The small molecule below binds the protein below.
Small molecule (SMILES): CC[C@H](C)[C@H](N)C(=O)N[C@@H](CO)C(=O)N[C@@H](CCC(=O)O)C(=O)N[C@H](C=O)C(C)C

Sequence of chain 1.E:
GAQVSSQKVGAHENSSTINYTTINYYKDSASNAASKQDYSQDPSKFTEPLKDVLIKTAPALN

Binding-site contacts:
Ligand atom OG contacts residue GLN3 of chain 1.E at 3.3 Å (h-bond).
Ligand atom CG2 contacts residue SER5 of chain 1.E at 3.2 Å.
Ligand atom CA contacts residue VAL4 of chain 1.E at 4.0 Å (hydrophobic).
Ligand atom N contacts residue VAL4 of chain 1.E at 4.1 Å.
Ligand atom CA contacts residue ALA2 of chain 1.E at 3.4 Å (hydrophobic).
Ligand atom CG1 contacts residue GLN3 of chain 1.E at 3.0 Å.
Ligand atom OE2 contacts residue VAL4 of chain 1.E at 3.6 Å.
Ligand atom C contacts residue VAL4 of chain 1.E at 3.5 Å (hydrophobic).
Ligand atom O contacts residue VAL4 of chain 1.E at 4.2 Å.
Ligand atom N contacts residue ALA2 of chain 1.E at 4.3 Å.
Ligand atom N contacts residue GLN3 of chain 1.E at 4.5 Å.
Ligand atom CB contacts residue VAL4 of chain 1.E at 4.2 Å (hydrophobic).
Ligand atom CG2 contacts residue GLN3 of chain 1.E at 3.9 Å.
Ligand atom CB contacts residue ALA2 of chain 1.E at 4.0 Å (hydrophobic).
Ligand atom O contacts residue VAL4 of chain 1.E at 4.4 Å.
Ligand atom C contacts residue ALA2 of chain 1.E at 4.2 Å (hydrophobic).
Ligand atom CG2 contacts residue ALA2 of chain 1.E at 4.3 Å (hydrophobic).
Ligand atom C contacts residue ALA2 of chain 1.E at 3.6 Å (hydrophobic).
Ligand atom C contacts residue GLN3 of chain 1.E at 3.8 Å.
Ligand atom C contacts residue VAL4 of chain 1.E at 4.5 Å (hydrophobic).
Ligand atom CB contacts residue GLN3 of chain 1.E at 4.1 Å.
Ligand atom O contacts residue GLN3 of chain 1.E at 3.0 Å (h-bond).
Ligand atom N contacts residue ALA2 of chain 1.E at 2.8 Å (h-bond).
Ligand atom CA contacts residue GLN3 of chain 1.E at 4.3 Å.
Ligand atom CB contacts residue ALA2 of chain 1.E at 3.5 Å (hydrophobic).
Ligand atom CD contacts residue VAL4 of chain 1.E at 3.8 Å (hydrophobic).
Ligand atom CB contacts residue GLN3 of chain 1.E at 3.6 Å.
Ligand atom CA contacts residue VAL4 of chain 1.E at 3.5 Å (hydrophobic).
Ligand atom CB contacts residue VAL4 of chain 1.E at 4.0 Å (hydrophobic).
Ligand atom CG2 contacts residue VAL4 of chain 1.E at 3.4 Å (hydrophobic).
Ligand atom CA contacts residue ALA2 of chain 1.E at 3.8 Å (hydrophobic).
Ligand atom C contacts residue VAL4 of chain 1.E at 4.4 Å (hydrophobic).
Ligand atom N contacts residue VAL4 of chain 1.E at 3.0 Å (h-bond).
Ligand atom OE1 contacts residue VAL4 of chain 1.E at 3.3 Å (h-bond).